Sequence of chain 3.A:
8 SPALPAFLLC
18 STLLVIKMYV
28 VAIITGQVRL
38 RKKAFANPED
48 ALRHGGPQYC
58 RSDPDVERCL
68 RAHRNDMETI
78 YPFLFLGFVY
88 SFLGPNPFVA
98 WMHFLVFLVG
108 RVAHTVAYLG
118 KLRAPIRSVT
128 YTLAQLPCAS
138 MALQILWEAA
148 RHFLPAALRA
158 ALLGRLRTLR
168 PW

Sequence of chain 1.A:
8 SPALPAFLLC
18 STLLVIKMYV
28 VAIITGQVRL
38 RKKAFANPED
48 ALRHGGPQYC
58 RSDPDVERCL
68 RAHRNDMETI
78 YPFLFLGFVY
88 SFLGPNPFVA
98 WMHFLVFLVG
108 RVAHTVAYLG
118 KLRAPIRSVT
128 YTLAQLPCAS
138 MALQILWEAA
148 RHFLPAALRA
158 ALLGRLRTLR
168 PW

A small-molecule ligand and the protein it binds are described below.
Small molecule (SMILES): Cn1c(Nc2c(Cl)ccc(CNC(=O)C(C)(C)C)c2Cl)nc2cc(C(=O)NCC(F)(F)F)c(OCC(C)(C)O)cc21

Binding-site contacts:
Ligand atom C25 contacts residue SER125 of chain 1.A at 3.3 Å.
Ligand atom CL contacts residue ASP47 of chain 3.A at 3.6 Å.
Ligand atom C14 contacts residue LEU130 of chain 1.A at 4.0 Å (hydrophobic).
Ligand atom CL contacts residue HIS51 of chain 3.A at 3.6 Å.
Ligand atom C contacts residue PRO122 of chain 1.A at 3.8 Å (hydrophobic).
Ligand atom N4 contacts residue GSH1 of chain 1.B at 3.7 Å.
Ligand atom C15 contacts residue HIS51 of chain 3.A at 3.3 Å.
Ligand atom C22 contacts residue GLY33 of chain 3.A at 3.8 Å.
Ligand atom CL contacts residue ALA121 of chain 1.A at 3.6 Å.
Ligand atom F contacts residue LEU130 of chain 1.A at 3.2 Å.
Ligand atom O2 contacts residue THR129 of chain 1.A at 3.2 Å (h-bond).
Ligand atom C contacts residue HIS51 of chain 3.A at 4.0 Å.
Ligand atom C4 contacts residue VAL126 of chain 1.A at 4.0 Å (hydrophobic).
Ligand atom C21 contacts residue GLY33 of chain 3.A at 3.6 Å.
Ligand atom CL1 contacts residue LEU37 of chain 3.A at 3.7 Å.
Ligand atom C17 contacts residue ASP47 of chain 3.A at 3.7 Å.
Ligand atom C25 contacts residue GSH1 of chain 1.B at 4.0 Å.
Ligand atom C18 contacts residue GSH1 of chain 1.B at 3.5 Å.
Ligand atom C1 contacts residue PRO122 of chain 1.A at 3.7 Å (hydrophobic).
Ligand atom C contacts residue ARG50 of chain 3.A at 3.4 Å.
Ligand atom O3 contacts residue GLN34 of chain 3.A at 3.6 Å.
Ligand atom C24 contacts residue TYR128 of chain 1.A at 3.9 Å (hydrophobic).
Ligand atom F1 contacts residue LEU130 of chain 1.A at 3.6 Å.
Ligand atom C1 contacts residue SER125 of chain 1.A at 4.0 Å.
Ligand atom N4 contacts residue GLY33 of chain 3.A at 3.8 Å.
Ligand atom O3 contacts residue GLY33 of chain 3.A at 3.5 Å.
Ligand atom C3 contacts residue SER125 of chain 1.A at 3.9 Å.
Ligand atom C20 contacts residue SER125 of chain 1.A at 3.9 Å.
Ligand atom C18 contacts residue PHE42 of chain 3.A at 3.9 Å (hydrophobic).
Ligand atom C2 contacts residue SER125 of chain 1.A at 3.7 Å.
Ligand atom C15 contacts residue SER125 of chain 1.A at 4.0 Å.
Ligand atom C17 contacts residue PHE42 of chain 3.A at 3.8 Å (hydrophobic).
Ligand atom C11 contacts residue PRO122 of chain 1.A at 3.7 Å (hydrophobic).
Ligand atom O2 contacts residue VAL126 of chain 1.A at 4.0 Å.
Ligand atom F1 contacts residue VAL126 of chain 1.A at 3.6 Å.
Ligand atom N1 contacts residue SER125 of chain 1.A at 3.0 Å (h-bond).
Ligand atom N3 contacts residue HIS51 of chain 3.A at 2.9 Å (h-bond).
Ligand atom C16 contacts residue HIS51 of chain 3.A at 3.6 Å.
Ligand atom C19 contacts residue GSH1 of chain 1.B at 3.9 Å.
Ligand atom N contacts residue PRO122 of chain 1.A at 3.5 Å.